Binding-site contacts:
Ligand atom C7 contacts residue LEU122 of chain 1.B at 4.2 Å (hydrophobic).
Ligand atom C3 contacts residue ASN100 of chain 1.B at 3.9 Å.
Ligand atom O7 contacts residue ASN100 of chain 1.B at 3.5 Å (h-bond).
Ligand atom O3 contacts residue NAG1 of chain 1.CA at 4.5 Å.
Ligand atom C4 contacts residue LEU103 of chain 1.B at 4.2 Å (hydrophobic).
Ligand atom O5 contacts residue LEU103 of chain 1.B at 4.1 Å.
Ligand atom O5 contacts residue ASN100 of chain 1.B at 2.5 Å (h-bond).
Ligand atom O7 contacts residue LEU122 of chain 1.B at 3.2 Å.
Ligand atom C7 contacts residue PRO99 of chain 1.B at 4.0 Å (hydrophobic).
Ligand atom C8 contacts residue NAG1 of chain 1.CA at 3.4 Å.
Ligand atom C1 contacts residue SER102 of chain 1.B at 4.2 Å.
Ligand atom C6 contacts residue LEU103 of chain 1.B at 4.1 Å (hydrophobic).
Ligand atom C2 contacts residue LEU103 of chain 1.B at 4.4 Å (hydrophobic).
Ligand atom C3 contacts residue PHE121 of chain 1.B at 4.1 Å (hydrophobic).
Ligand atom N2 contacts residue ASN100 of chain 1.B at 2.9 Å (h-bond).
Ligand atom C7 contacts residue ASN100 of chain 1.B at 3.5 Å.
Ligand atom O6 contacts residue SER102 of chain 1.B at 3.7 Å.
Ligand atom C4 contacts residue PHE121 of chain 1.B at 3.8 Å (hydrophobic).
Ligand atom C2 contacts residue ASN100 of chain 1.B at 2.6 Å.
Ligand atom C5 contacts residue ASN100 of chain 1.B at 3.9 Å.
Ligand atom C7 contacts residue NAG1 of chain 1.CA at 3.7 Å.
Ligand atom O3 contacts residue PHE121 of chain 1.B at 3.4 Å.
Ligand atom C5 contacts residue SER102 of chain 1.B at 4.2 Å.
Ligand atom C8 contacts residue PRO99 of chain 1.B at 4.2 Å (hydrophobic).
Ligand atom C4 contacts residue ASN100 of chain 1.B at 4.4 Å.
Ligand atom O5 contacts residue SER102 of chain 1.B at 3.2 Å.
Ligand atom C1 contacts residue ASN100 of chain 1.B at 1.5 Å.
Ligand atom O7 contacts residue NAG1 of chain 1.CA at 3.6 Å.
Ligand atom C6 contacts residue SER102 of chain 1.B at 4.0 Å.
Ligand atom O7 contacts residue PRO99 of chain 1.B at 3.1 Å.
Ligand atom O3 contacts residue LEU122 of chain 1.B at 4.4 Å.
Ligand atom O4 contacts residue PHE121 of chain 1.B at 4.0 Å.

A protein and the small-molecule ligand that binds it are described below.
Small molecule (SMILES): CC(=O)N[C@@H]1[C@@H](O)[C@H](O)[C@@H](CO)O[C@H]1O

Sequence of chain 1.B:
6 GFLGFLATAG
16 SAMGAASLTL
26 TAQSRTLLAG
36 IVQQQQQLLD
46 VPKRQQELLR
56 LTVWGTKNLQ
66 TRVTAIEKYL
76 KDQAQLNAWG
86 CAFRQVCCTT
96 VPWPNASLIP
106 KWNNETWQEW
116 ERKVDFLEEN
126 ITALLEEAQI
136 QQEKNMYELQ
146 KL